Sequence of chain 17.C:
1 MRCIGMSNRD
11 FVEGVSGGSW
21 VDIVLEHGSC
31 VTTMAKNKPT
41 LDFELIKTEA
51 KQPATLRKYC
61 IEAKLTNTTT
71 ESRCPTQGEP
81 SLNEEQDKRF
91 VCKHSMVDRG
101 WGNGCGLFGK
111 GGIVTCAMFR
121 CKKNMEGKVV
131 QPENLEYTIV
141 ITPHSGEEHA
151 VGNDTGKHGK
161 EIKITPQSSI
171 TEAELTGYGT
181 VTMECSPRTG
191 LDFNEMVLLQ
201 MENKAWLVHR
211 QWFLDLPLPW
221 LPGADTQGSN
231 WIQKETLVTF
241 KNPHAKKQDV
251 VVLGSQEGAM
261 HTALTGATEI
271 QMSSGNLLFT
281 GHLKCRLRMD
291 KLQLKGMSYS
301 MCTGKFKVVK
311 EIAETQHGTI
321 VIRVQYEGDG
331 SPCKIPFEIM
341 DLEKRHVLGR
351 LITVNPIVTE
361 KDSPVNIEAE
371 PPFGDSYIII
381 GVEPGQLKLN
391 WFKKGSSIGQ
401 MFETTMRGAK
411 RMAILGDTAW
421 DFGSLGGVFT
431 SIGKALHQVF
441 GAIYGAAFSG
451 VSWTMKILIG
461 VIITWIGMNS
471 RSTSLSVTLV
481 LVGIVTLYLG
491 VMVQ

A protein and the small-molecule ligand that binds it are described below.
Small molecule (SMILES): CC(=O)N[C@@H]1[C@@H](O)[C@H](O)[C@@H](CO)O[C@H]1O

Sequence of chain 17.A:
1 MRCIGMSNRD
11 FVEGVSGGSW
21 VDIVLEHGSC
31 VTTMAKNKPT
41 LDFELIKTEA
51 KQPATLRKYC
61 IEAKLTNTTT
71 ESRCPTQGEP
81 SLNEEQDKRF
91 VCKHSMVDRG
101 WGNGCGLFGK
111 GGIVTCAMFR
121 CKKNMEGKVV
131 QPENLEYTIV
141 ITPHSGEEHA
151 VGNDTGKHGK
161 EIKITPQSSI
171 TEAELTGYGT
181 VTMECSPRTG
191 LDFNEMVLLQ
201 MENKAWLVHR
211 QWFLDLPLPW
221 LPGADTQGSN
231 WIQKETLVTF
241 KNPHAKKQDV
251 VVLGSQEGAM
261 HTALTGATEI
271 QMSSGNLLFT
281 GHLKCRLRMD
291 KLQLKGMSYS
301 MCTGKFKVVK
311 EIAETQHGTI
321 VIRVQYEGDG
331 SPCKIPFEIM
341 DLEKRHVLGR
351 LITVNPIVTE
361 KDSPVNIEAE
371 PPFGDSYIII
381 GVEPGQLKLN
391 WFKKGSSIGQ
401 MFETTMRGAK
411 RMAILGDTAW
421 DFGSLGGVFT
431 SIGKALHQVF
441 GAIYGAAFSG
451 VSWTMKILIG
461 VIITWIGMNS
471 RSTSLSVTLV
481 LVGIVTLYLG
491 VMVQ

Binding-site contacts:
Ligand atom C1 contacts residue THR155 of chain 17.A at 3.9 Å.
Ligand atom C8 contacts residue ASN103 of chain 17.C at 4.5 Å.
Ligand atom C1 contacts residue ASN153 of chain 17.A at 1.4 Å.
Ligand atom C6 contacts residue HIS158 of chain 17.A at 3.8 Å.
Ligand atom O5 contacts residue HIS149 of chain 17.A at 4.1 Å.
Ligand atom C7 contacts residue ASN153 of chain 17.A at 3.7 Å.
Ligand atom N2 contacts residue ASN153 of chain 17.A at 2.9 Å (h-bond).
Ligand atom O7 contacts residue HIS149 of chain 17.A at 3.3 Å.
Ligand atom C1 contacts residue HIS158 of chain 17.A at 4.0 Å.
Ligand atom O5 contacts residue THR155 of chain 17.A at 4.3 Å.
Ligand atom C4 contacts residue ASN153 of chain 17.A at 4.2 Å.
Ligand atom C8 contacts residue GLY102 of chain 17.C at 3.3 Å.
Ligand atom C2 contacts residue HIS149 of chain 17.A at 3.6 Å.
Ligand atom O7 contacts residue ASN153 of chain 17.A at 4.0 Å.
Ligand atom C8 contacts residue TRP101 of chain 17.C at 3.6 Å (hydrophobic).
Ligand atom C5 contacts residue HIS158 of chain 17.A at 4.1 Å.
Ligand atom C5 contacts residue LYS157 of chain 17.A at 4.1 Å.
Ligand atom O5 contacts residue HIS158 of chain 17.A at 3.1 Å.
Ligand atom O3 contacts residue HIS149 of chain 17.A at 4.4 Å.
Ligand atom C3 contacts residue ASN153 of chain 17.A at 3.8 Å.
Ligand atom C7 contacts residue HIS149 of chain 17.A at 4.2 Å.
Ligand atom O5 contacts residue ASN153 of chain 17.A at 2.4 Å (h-bond).
Ligand atom C6 contacts residue LYS157 of chain 17.A at 3.8 Å.
Ligand atom C2 contacts residue ASN153 of chain 17.A at 2.5 Å.
Ligand atom N2 contacts residue HIS149 of chain 17.A at 4.3 Å.
Ligand atom C5 contacts residue ASN153 of chain 17.A at 3.7 Å.
Ligand atom C1 contacts residue HIS149 of chain 17.A at 4.0 Å.
Ligand atom O6 contacts residue LYS157 of chain 17.A at 3.8 Å.